Binding-site contacts:
Ligand atom C3 contacts residue MG1 of chain 2.SF at 3.1 Å.
Ligand atom O1P contacts residue GLY404 of chain 2.O at 2.9 Å (h-bond).
Ligand atom O6P contacts residue SER380 of chain 2.O at 3.2 Å (h-bond).
Ligand atom O3P contacts residue LYS177 of chain 2.O at 3.3 Å.
Ligand atom O6 contacts residue GLU206 of chain 2.O at 3.2 Å (salt-bridge).
Ligand atom O2P contacts residue THR67 of chain 1.C at 3.4 Å (h-bond).
Ligand atom O2P contacts residue TRP68 of chain 1.C at 3.3 Å.
Ligand atom C2 contacts residue MG1 of chain 2.SF at 2.9 Å.
Ligand atom O7 contacts residue LYS335 of chain 2.O at 2.8 Å (salt-bridge).
Ligand atom O3 contacts residue KCX203 of chain 2.O at 2.6 Å (h-bond).
Ligand atom O1 contacts residue LYS177 of chain 2.O at 3.3 Å (salt-bridge).
Ligand atom O2P contacts residue LYS335 of chain 2.O at 2.9 Å (salt-bridge).
Ligand atom O2P contacts residue GLY382 of chain 2.O at 3.0 Å (h-bond).
Ligand atom O2P contacts residue GLY381 of chain 2.O at 3.3 Å.
Ligand atom O5P contacts residue ARG296 of chain 2.O at 3.0 Å (salt-bridge).
Ligand atom O3 contacts residue HIS295 of chain 2.O at 3.0 Å (h-bond).
Ligand atom O3P contacts residue GLY405 of chain 2.O at 2.8 Å (h-bond).
Ligand atom O2 contacts residue LYS177 of chain 2.O at 3.0 Å (salt-bridge).
Ligand atom C contacts residue LYS177 of chain 2.O at 3.4 Å.
Ligand atom O6 contacts residue ASP205 of chain 2.O at 3.1 Å (salt-bridge).
Ligand atom O5P contacts residue LEU336 of chain 2.O at 3.4 Å.
Ligand atom O3 contacts residue GLU206 of chain 2.O at 3.0 Å (salt-bridge).
Ligand atom O7 contacts residue GLU62 of chain 1.C at 3.3 Å (salt-bridge).
Ligand atom O6 contacts residue ASN125 of chain 1.C at 2.9 Å (h-bond).
Ligand atom O6 contacts residue LYS177 of chain 2.O at 3.3 Å (salt-bridge).
Ligand atom O4 contacts residue GLY381 of chain 2.O at 3.2 Å (h-bond).
Ligand atom O6 contacts residue LYS179 of chain 2.O at 2.7 Å (salt-bridge).
Ligand atom O2 contacts residue MG1 of chain 2.SF at 2.3 Å.
Ligand atom O6P contacts residue HIS328 of chain 2.O at 2.6 Å (h-bond).
Ligand atom C contacts residue ASN125 of chain 1.C at 3.4 Å.
Ligand atom O2 contacts residue THR175 of chain 2.O at 2.8 Å (h-bond).
Ligand atom O6 contacts residue MG1 of chain 2.SF at 2.1 Å.
Ligand atom C contacts residue MG1 of chain 2.SF at 2.9 Å.
Ligand atom O3 contacts residue MG1 of chain 2.SF at 2.2 Å.
Ligand atom O2 contacts residue KCX203 of chain 2.O at 3.1 Å (h-bond).
Ligand atom O4 contacts residue SER380 of chain 2.O at 2.8 Å (h-bond).
Ligand atom O3P contacts residue THR67 of chain 1.C at 2.5 Å (h-bond).
Ligand atom C3 contacts residue KCX203 of chain 2.O at 3.1 Å.
Ligand atom O2 contacts residue ASP205 of chain 2.O at 3.4 Å (salt-bridge).
Ligand atom O4P contacts residue ARG296 of chain 2.O at 2.9 Å (salt-bridge).

Sequence of chain 2.O:
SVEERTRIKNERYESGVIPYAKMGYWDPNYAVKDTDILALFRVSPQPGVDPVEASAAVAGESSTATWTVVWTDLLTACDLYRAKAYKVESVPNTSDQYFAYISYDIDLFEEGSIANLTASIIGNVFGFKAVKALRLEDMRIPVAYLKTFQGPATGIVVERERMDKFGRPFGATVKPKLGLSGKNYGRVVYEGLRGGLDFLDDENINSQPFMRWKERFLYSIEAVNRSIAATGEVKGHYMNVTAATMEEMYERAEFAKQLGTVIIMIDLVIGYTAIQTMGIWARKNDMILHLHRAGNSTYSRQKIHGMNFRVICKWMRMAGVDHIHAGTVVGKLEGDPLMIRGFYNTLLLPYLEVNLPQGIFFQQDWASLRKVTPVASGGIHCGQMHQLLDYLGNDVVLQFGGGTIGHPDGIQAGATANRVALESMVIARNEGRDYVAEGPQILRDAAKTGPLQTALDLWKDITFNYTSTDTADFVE

Sequence of chain 1.C:
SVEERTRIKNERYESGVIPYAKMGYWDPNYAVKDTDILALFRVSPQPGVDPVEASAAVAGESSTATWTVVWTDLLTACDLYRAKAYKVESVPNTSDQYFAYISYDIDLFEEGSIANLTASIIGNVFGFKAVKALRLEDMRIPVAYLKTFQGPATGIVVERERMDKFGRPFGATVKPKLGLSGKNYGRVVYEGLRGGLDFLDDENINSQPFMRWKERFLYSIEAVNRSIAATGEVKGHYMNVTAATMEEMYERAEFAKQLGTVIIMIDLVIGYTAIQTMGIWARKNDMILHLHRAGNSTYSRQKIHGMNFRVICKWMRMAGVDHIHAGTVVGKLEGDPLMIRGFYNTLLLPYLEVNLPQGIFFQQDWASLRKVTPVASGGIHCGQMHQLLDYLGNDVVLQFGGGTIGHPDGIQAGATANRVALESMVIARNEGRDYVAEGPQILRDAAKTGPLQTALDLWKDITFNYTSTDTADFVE

A protein and the small-molecule ligand that binds it are described below.
Small molecule (SMILES): O=C(O)[C@@](O)(COP(=O)(O)O)[C@H](O)[C@H](O)COP(=O)(O)O